Binding-site contacts:
Ligand atom C3 contacts residue ASN602 of chain 1.C at 3.8 Å.
Ligand atom C1 contacts residue ASN602 of chain 1.C at 1.5 Å.
Ligand atom O7 contacts residue ASN602 of chain 1.C at 4.5 Å.
Ligand atom C7 contacts residue THR604 of chain 1.C at 3.7 Å.
Ligand atom O7 contacts residue THR604 of chain 1.C at 4.0 Å.
Ligand atom C6 contacts residue ASN602 of chain 1.C at 4.4 Å.
Ligand atom C4 contacts residue ASN602 of chain 1.C at 4.3 Å.
Ligand atom C7 contacts residue ASN602 of chain 1.C at 3.9 Å.
Ligand atom O5 contacts residue ASN602 of chain 1.C at 2.5 Å (h-bond).
Ligand atom C8 contacts residue THR604 of chain 1.C at 3.8 Å.
Ligand atom C5 contacts residue ASN602 of chain 1.C at 3.7 Å.
Ligand atom C2 contacts residue ASN602 of chain 1.C at 2.5 Å.
Ligand atom N2 contacts residue ASN602 of chain 1.C at 2.8 Å (h-bond).
Ligand atom N2 contacts residue THR604 of chain 1.C at 4.1 Å.

Sequence of chain 1.C:
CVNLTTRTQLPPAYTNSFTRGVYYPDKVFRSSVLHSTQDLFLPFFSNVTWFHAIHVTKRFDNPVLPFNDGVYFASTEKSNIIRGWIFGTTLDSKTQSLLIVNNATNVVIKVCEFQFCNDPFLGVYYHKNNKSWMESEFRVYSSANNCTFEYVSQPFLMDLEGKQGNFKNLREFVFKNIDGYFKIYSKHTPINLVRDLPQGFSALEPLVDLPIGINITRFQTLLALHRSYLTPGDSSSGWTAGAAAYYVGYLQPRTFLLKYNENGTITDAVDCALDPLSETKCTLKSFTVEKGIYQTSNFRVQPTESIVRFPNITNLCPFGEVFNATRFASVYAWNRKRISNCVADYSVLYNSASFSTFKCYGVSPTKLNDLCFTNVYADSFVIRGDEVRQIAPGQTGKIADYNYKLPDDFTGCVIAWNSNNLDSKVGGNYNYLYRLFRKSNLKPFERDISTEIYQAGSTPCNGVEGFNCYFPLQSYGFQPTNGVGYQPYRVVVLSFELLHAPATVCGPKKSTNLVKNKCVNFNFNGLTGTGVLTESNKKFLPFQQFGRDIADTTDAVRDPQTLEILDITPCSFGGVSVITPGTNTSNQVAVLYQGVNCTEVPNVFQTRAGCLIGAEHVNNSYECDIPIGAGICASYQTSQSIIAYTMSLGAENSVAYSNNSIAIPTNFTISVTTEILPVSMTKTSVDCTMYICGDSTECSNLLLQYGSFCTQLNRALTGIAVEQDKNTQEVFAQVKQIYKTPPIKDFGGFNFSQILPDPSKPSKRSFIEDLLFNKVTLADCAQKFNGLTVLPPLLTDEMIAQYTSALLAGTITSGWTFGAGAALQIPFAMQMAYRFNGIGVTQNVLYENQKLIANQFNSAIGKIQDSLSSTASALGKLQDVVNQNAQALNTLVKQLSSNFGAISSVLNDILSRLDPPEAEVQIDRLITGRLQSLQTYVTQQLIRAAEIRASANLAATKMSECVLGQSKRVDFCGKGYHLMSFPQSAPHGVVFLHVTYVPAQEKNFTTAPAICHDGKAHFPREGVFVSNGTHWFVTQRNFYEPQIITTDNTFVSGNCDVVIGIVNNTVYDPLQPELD

A small-molecule ligand and the protein it binds are described below.
Small molecule (SMILES): CC(=O)N[C@@H]1[C@@H](O)[C@H](O)[C@@H](CO)O[C@H]1O